Sequence of chain 1.I:
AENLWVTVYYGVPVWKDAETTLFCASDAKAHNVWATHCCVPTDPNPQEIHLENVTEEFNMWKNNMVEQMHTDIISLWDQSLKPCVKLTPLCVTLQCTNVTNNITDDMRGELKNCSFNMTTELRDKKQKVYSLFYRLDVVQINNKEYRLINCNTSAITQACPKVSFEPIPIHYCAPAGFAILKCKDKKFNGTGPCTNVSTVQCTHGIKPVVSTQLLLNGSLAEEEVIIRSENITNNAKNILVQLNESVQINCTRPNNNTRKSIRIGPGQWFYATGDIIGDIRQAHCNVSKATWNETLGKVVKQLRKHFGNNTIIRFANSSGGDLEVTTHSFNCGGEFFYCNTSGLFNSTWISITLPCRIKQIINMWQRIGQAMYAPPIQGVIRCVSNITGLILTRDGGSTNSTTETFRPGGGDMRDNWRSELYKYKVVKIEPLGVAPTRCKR

Sequence of chain 1.A:
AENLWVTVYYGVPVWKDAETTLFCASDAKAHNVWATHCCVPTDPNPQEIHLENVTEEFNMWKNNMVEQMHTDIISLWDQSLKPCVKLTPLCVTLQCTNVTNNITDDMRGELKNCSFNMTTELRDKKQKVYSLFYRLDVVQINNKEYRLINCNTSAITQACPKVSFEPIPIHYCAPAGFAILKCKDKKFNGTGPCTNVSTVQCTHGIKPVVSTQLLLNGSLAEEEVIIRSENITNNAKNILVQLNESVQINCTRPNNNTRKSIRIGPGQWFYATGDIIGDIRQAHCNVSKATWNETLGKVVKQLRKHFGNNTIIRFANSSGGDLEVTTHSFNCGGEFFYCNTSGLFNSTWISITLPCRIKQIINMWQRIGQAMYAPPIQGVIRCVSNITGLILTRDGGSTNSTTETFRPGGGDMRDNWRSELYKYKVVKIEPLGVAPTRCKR

Binding-site contacts:
Ligand atom C1 contacts residue ARG162 of chain 1.A at 3.4 Å.
Ligand atom O5 contacts residue ASN167 of chain 1.A at 2.4 Å (h-bond).
Ligand atom C3 contacts residue ASN167 of chain 1.A at 3.8 Å.
Ligand atom C5 contacts residue ARG162 of chain 1.A at 3.9 Å.
Ligand atom N2 contacts residue ASN167 of chain 1.A at 2.8 Å (h-bond).
Ligand atom C8 contacts residue THR168 of chain 1.A at 3.2 Å.
Ligand atom C7 contacts residue ASN167 of chain 1.A at 3.3 Å.
Ligand atom C6 contacts residue ARG162 of chain 1.A at 4.3 Å.
Ligand atom O7 contacts residue ARG278 of chain 1.I at 3.8 Å.
Ligand atom C8 contacts residue ASN167 of chain 1.A at 3.6 Å.
Ligand atom C5 contacts residue ASN167 of chain 1.A at 3.7 Å.
Ligand atom C2 contacts residue ASN167 of chain 1.A at 2.5 Å.
Ligand atom N2 contacts residue THR168 of chain 1.A at 3.6 Å (h-bond).
Ligand atom O5 contacts residue ARG162 of chain 1.A at 3.1 Å (salt-bridge).
Ligand atom C4 contacts residue ASN167 of chain 1.A at 4.2 Å.
Ligand atom O7 contacts residue ASN167 of chain 1.A at 3.5 Å (h-bond).
Ligand atom C1 contacts residue ASN167 of chain 1.A at 1.5 Å.
Ligand atom C7 contacts residue THR168 of chain 1.A at 3.8 Å.

The protein below binds the small molecule below.
Small molecule (SMILES): CC(=O)N[C@@H]1[C@@H](O)[C@H](O)[C@@H](CO)O[C@H]1O